Binding-site contacts:
Ligand atom C19 contacts residue ZN1 of chain 1.H at 3.6 Å.
Ligand atom O29 contacts residue ASN167 of chain 1.B at 2.9 Å (h-bond).
Ligand atom C27 contacts residue HIS197 of chain 1.B at 3.8 Å.
Ligand atom C5 contacts residue GLU23 of chain 1.B at 3.7 Å.
Ligand atom C41 contacts residue TRP28 of chain 1.B at 3.6 Å (hydrophobic).
Ligand atom O29 contacts residue HIS139 of chain 1.B at 3.7 Å.
Ligand atom C1 contacts residue GLU23 of chain 1.B at 3.5 Å.
Ligand atom S20 contacts residue ZN1 of chain 1.G at 2.4 Å.
Ligand atom C2 contacts residue GLU23 of chain 1.B at 3.8 Å.
Ligand atom C4 contacts residue PRO32 of chain 1.B at 3.6 Å (hydrophobic).
Ligand atom N42 contacts residue TRP28 of chain 1.B at 3.3 Å.
Ligand atom C19 contacts residue ASP81 of chain 1.B at 3.4 Å.
Ligand atom S20 contacts residue ZN1 of chain 1.H at 2.6 Å.
Ligand atom C4 contacts residue HIS197 of chain 1.B at 3.8 Å.
Ligand atom C19 contacts residue ZN1 of chain 1.G at 3.8 Å.
Ligand atom C4 contacts residue LYS33 of chain 1.B at 3.5 Å.
Ligand atom O29 contacts residue LYS161 of chain 1.B at 3.2 Å (salt-bridge).
Ligand atom C1 contacts residue ASP81 of chain 1.B at 3.5 Å.
Ligand atom C6 contacts residue PHE51 of chain 1.B at 3.4 Å (hydrophobic).
Ligand atom N43 contacts residue GLY166 of chain 1.B at 3.8 Å.
Ligand atom C1 contacts residue PHE51 of chain 1.B at 3.6 Å (hydrophobic).
Ligand atom C16 contacts residue ASP81 of chain 1.B at 3.7 Å.
Ligand atom O30 contacts residue LYS161 of chain 1.B at 2.8 Å (salt-bridge).
Ligand atom C6 contacts residue ASP81 of chain 1.B at 3.5 Å.
Ligand atom S20 contacts residue HIS79 of chain 1.B at 3.6 Å.
Ligand atom S20 contacts residue HIS139 of chain 1.B at 3.7 Å.
Ligand atom C3 contacts residue HIS197 of chain 1.B at 3.5 Å.
Ligand atom C5 contacts residue LYS33 of chain 1.B at 3.2 Å.
Ligand atom O30 contacts residue ZN1 of chain 1.H at 3.7 Å.
Ligand atom N43 contacts residue TRP28 of chain 1.B at 3.2 Å.
Ligand atom C4 contacts residue VAL31 of chain 1.B at 3.1 Å (hydrophobic).
Ligand atom C6 contacts residue GLU23 of chain 1.B at 3.2 Å.
Ligand atom C12 contacts residue VAL25 of chain 1.B at 3.4 Å (hydrophobic).
Ligand atom N44 contacts residue TRP28 of chain 1.B at 3.2 Å.
Ligand atom O30 contacts residue HIS139 of chain 1.B at 3.8 Å.
Ligand atom S20 contacts residue ASP81 of chain 1.B at 3.6 Å (salt-bridge).
Ligand atom C28 contacts residue LYS161 of chain 1.B at 3.3 Å.
Ligand atom C3 contacts residue VAL31 of chain 1.B at 3.7 Å (hydrophobic).
Ligand atom N44 contacts residue GLY166 of chain 1.B at 3.7 Å.
Ligand atom O30 contacts residue HIS197 of chain 1.B at 3.2 Å.

Sequence of chain 1.B:
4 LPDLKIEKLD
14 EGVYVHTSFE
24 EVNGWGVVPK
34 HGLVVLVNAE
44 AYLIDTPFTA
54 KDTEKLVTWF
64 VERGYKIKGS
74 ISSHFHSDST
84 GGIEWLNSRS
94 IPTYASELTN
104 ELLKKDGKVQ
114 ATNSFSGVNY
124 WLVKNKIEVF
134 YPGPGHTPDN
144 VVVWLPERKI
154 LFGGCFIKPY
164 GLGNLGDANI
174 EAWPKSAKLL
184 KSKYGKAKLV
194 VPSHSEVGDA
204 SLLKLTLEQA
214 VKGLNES

This protein binds this small molecule.
Small molecule (SMILES): O=C(O)C(=NC(=O)[C@@H](CS)CCc1ccccc1)c1ccc(Cn2cnnn2)s1